Binding-site contacts:
Ligand atom CBZ contacts residue LEU8 of chain 1.A at 3.5 Å (hydrophobic).
Ligand atom C contacts residue GLN101 of chain 1.A at 4.3 Å.
Ligand atom CB2 contacts residue HIS102 of chain 1.A at 3.7 Å.
Ligand atom OG1 contacts residue ARG97 of chain 1.A at 4.2 Å.
Ligand atom O contacts residue GLN101 of chain 1.A at 3.7 Å.
Ligand atom OG2 contacts residue HIS102 of chain 1.A at 4.2 Å.
Ligand atom CBZ contacts residue HIS102 of chain 1.A at 1.4 Å.
Ligand atom C contacts residue HIS102 of chain 1.A at 3.9 Å.
Ligand atom CB2 contacts residue ARG97 of chain 1.A at 3.6 Å.
Ligand atom O contacts residue HIS102 of chain 1.A at 4.4 Å.
Ligand atom OG2 contacts residue ARG97 of chain 1.A at 2.6 Å (salt-bridge).
Ligand atom CBZ contacts residue ARG97 of chain 1.A at 4.5 Å.
Ligand atom CA contacts residue HIS102 of chain 1.A at 2.4 Å.
Ligand atom N contacts residue HIS102 of chain 1.A at 2.8 Å (h-bond).

Sequence of chain 1.A:
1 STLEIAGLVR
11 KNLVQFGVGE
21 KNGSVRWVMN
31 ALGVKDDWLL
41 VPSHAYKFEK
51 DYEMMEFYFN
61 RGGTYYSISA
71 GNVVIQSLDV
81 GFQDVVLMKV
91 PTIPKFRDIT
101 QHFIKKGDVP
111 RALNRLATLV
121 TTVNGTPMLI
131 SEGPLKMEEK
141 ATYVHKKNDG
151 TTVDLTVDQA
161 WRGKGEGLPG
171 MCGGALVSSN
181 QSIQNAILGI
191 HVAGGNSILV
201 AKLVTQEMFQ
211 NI

A small-molecule ligand and the protein it binds are described below.
Small molecule (SMILES): C[C@H](NC(=O)OCc1ccccc1)C(=O)O